This protein binds this small molecule.
Small molecule (SMILES): CC(C)C[C@@H](NC(=O)[C@H](C)NC(=O)CNC(=O)[C@@H](NC=O)C(C)C)C(=O)N[C@@H](C)C(=O)N[C@@H](C(=O)N[C@H](C(=O)N[C@@H](C(=O)N[C@@H](CC1=c2ccccc2=NC1)C(=O)N[C@H](CC(C)C)C(=O)N[C@@H](CC1=CN=C2CC=CC=C12)C(=O)N[C@H](CC(C)C)C(=O)N[C@@H](CC1=c2ccccc2=NC1)C(=O)N[C@H](CC(C)C)C(=O)N[C@@H](CC1=CN=C2C=CC=C[C@@H]12)C(=O)NCCO)C(C)C)C(C)C)C(C)C

Binding-site contacts:
Ligand atom O contacts residue TRP11 of chain 1.F at 3.0 Å (h-bond).
Ligand atom CA contacts residue DVA6 of chain 1.F at 3.2 Å.
Ligand atom O contacts residue TRP13 of chain 1.F at 2.9 Å (h-bond).
Ligand atom O contacts residue ALA5 of chain 1.F at 2.9 Å (h-bond).
Ligand atom N contacts residue FVA1 of chain 1.F at 2.8 Å (h-bond).
Ligand atom N contacts residue ALA3 of chain 1.F at 2.9 Å (h-bond).
Ligand atom O contacts residue ETA16 of chain 1.F at 2.8 Å (h-bond).
Ligand atom CD1 contacts residue TRP11 of chain 1.F at 3.3 Å (hydrophobic).
Ligand atom O contacts residue ALA3 of chain 1.F at 2.9 Å (h-bond).
Ligand atom O contacts residue TRP11 of chain 1.F at 3.3 Å.
Ligand atom O contacts residue ALA5 of chain 1.F at 3.3 Å.
Ligand atom O contacts residue TRP13 of chain 1.F at 3.3 Å (h-bond).
Ligand atom CA contacts residue ALA5 of chain 1.F at 3.3 Å (hydrophobic).
Ligand atom CA contacts residue DVA8 of chain 1.F at 3.4 Å.
Ligand atom O contacts residue DVA6 of chain 1.F at 2.9 Å (h-bond).
Ligand atom N contacts residue TRP13 of chain 1.F at 3.1 Å (h-bond).
Ligand atom O contacts residue TRP9 of chain 1.F at 2.8 Å (h-bond).
Ligand atom N contacts residue VAL7 of chain 1.F at 2.9 Å (h-bond).
Ligand atom O contacts residue DLE12 of chain 1.F at 2.9 Å (h-bond).
Ligand atom N contacts residue DVA6 of chain 1.F at 3.0 Å (h-bond).
Ligand atom CB contacts residue TRP9 of chain 1.F at 3.3 Å (hydrophobic).
Ligand atom N contacts residue TRP9 of chain 1.F at 2.9 Å (h-bond).
Ligand atom N contacts residue TRP11 of chain 1.F at 2.8 Å (h-bond).
Ligand atom N contacts residue ALA5 of chain 1.F at 2.8 Å (h-bond).
Ligand atom N contacts residue DLE12 of chain 1.F at 2.9 Å (h-bond).
Ligand atom O contacts residue DLE10 of chain 1.F at 2.8 Å (h-bond).
Ligand atom O contacts residue DLE4 of chain 1.F at 2.9 Å (h-bond).
Ligand atom N contacts residue DLE4 of chain 1.F at 2.8 Å (h-bond).
Ligand atom CA contacts residue DLE4 of chain 1.F at 3.4 Å.
Ligand atom CA contacts residue TRP9 of chain 1.F at 3.2 Å (hydrophobic).
Ligand atom O contacts residue DVA8 of chain 1.F at 2.9 Å (h-bond).
Ligand atom CA contacts residue DLE10 of chain 1.F at 3.3 Å.
Ligand atom O contacts residue VAL7 of chain 1.F at 2.9 Å (h-bond).
Ligand atom O contacts residue DLE14 of chain 1.F at 2.8 Å (h-bond).
Ligand atom N contacts residue DVA8 of chain 1.F at 2.8 Å (h-bond).
Ligand atom O contacts residue DVA8 of chain 1.F at 3.2 Å.
Ligand atom O contacts residue FVA1 of chain 1.F at 2.8 Å (h-bond).
Ligand atom N contacts residue DLE10 of chain 1.F at 2.9 Å (h-bond).
Ligand atom O contacts residue DLE4 of chain 1.F at 3.3 Å.
Ligand atom N contacts residue DLE14 of chain 1.F at 2.9 Å (h-bond).

Sequence of chain 1.F:
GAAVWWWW